Binding-site contacts:
Ligand atom N14 contacts residue ARG211 of chain 1.A at 3.8 Å.
Ligand atom C8 contacts residue TRP489 of chain 1.A at 3.5 Å (hydrophobic).
Ligand atom CL1 contacts residue TYR450 of chain 1.A at 3.9 Å.
Ligand atom C2 contacts residue HIS294 of chain 1.A at 3.3 Å.
Ligand atom C11 contacts residue TYR450 of chain 1.A at 3.7 Å (hydrophobic).
Ligand atom C2 contacts residue ASP354 of chain 1.A at 3.4 Å.
Ligand atom C2 contacts residue TRP489 of chain 1.A at 3.5 Å (hydrophobic).
Ligand atom N6 contacts residue ASP354 of chain 1.A at 2.7 Å (salt-bridge).
Ligand atom N14 contacts residue ASP240 of chain 1.A at 3.1 Å (salt-bridge).
Ligand atom N14 contacts residue ASP354 of chain 1.A at 3.4 Å (salt-bridge).
Ligand atom N1 contacts residue ARG211 of chain 1.A at 3.0 Å (salt-bridge).
Ligand atom C5 contacts residue GLU355 of chain 1.A at 3.8 Å.
Ligand atom C3 contacts residue GLU491 of chain 1.A at 3.9 Å.
Ligand atom CL1 contacts residue LEU453 of chain 1.A at 3.4 Å.
Ligand atom C16 contacts residue ASP354 of chain 1.A at 3.5 Å.
Ligand atom N14 contacts residue HIS294 of chain 1.A at 3.0 Å.
Ligand atom C5 contacts residue ASP354 of chain 1.A at 3.5 Å.
Ligand atom C15 contacts residue ASP354 of chain 1.A at 3.7 Å.
Ligand atom N14 contacts residue ASP290 of chain 1.A at 3.7 Å.
Ligand atom C2 contacts residue ARG211 of chain 1.A at 3.8 Å.
Ligand atom C10 contacts residue TYR450 of chain 1.A at 3.6 Å (hydrophobic).
Ligand atom C9 contacts residue TYR450 of chain 1.A at 3.8 Å (hydrophobic).
Ligand atom C3 contacts residue ARG211 of chain 1.A at 3.8 Å.
Ligand atom C15 contacts residue TRP424 of chain 1.A at 3.6 Å (hydrophobic).
Ligand atom N14 contacts residue TRP489 of chain 1.A at 3.8 Å.
Ligand atom N6 contacts residue TRP489 of chain 1.A at 3.7 Å.
Ligand atom N6 contacts residue GLU355 of chain 1.A at 3.7 Å.
Ligand atom C3 contacts residue TRP489 of chain 1.A at 3.7 Å (hydrophobic).
Ligand atom N13 contacts residue GLU491 of chain 1.A at 2.6 Å (salt-bridge).
Ligand atom N13 contacts residue ARG211 of chain 1.A at 3.6 Å (salt-bridge).
Ligand atom N1 contacts residue TRP489 of chain 1.A at 3.5 Å.
Ligand atom N6 contacts residue HIS294 of chain 1.A at 3.8 Å.
Ligand atom N13 contacts residue TRP489 of chain 1.A at 3.9 Å.
Ligand atom C5 contacts residue TRP489 of chain 1.A at 3.8 Å (hydrophobic).
Ligand atom C16 contacts residue TRP424 of chain 1.A at 3.5 Å (hydrophobic).
Ligand atom C9 contacts residue ASP452 of chain 1.A at 3.4 Å.
Ligand atom N14 contacts residue HIS237 of chain 1.A at 3.6 Å.
Ligand atom C12 contacts residue TRP424 of chain 1.A at 3.5 Å (hydrophobic).
Ligand atom C11 contacts residue TRP424 of chain 1.A at 3.8 Å (hydrophobic).
Ligand atom N1 contacts residue HIS294 of chain 1.A at 3.7 Å.

The protein below binds the small molecule below.
Small molecule (SMILES): CCc1nc(N)nc(N)c1-c1ccc(Cl)cc1

Sequence of chain 2.A:
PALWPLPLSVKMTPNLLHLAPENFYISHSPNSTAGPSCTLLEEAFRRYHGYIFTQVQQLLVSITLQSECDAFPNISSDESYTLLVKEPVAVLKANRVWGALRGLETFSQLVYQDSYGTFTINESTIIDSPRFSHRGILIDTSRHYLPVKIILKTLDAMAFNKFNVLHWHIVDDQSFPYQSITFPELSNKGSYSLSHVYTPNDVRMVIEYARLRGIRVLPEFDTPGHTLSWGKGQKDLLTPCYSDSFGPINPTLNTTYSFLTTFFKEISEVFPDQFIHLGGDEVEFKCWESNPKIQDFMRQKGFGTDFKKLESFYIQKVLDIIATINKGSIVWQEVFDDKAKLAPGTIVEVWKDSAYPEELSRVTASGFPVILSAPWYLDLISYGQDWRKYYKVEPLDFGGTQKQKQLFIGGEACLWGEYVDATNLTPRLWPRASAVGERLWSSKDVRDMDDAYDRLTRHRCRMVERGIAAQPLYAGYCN

Sequence of chain 1.A:
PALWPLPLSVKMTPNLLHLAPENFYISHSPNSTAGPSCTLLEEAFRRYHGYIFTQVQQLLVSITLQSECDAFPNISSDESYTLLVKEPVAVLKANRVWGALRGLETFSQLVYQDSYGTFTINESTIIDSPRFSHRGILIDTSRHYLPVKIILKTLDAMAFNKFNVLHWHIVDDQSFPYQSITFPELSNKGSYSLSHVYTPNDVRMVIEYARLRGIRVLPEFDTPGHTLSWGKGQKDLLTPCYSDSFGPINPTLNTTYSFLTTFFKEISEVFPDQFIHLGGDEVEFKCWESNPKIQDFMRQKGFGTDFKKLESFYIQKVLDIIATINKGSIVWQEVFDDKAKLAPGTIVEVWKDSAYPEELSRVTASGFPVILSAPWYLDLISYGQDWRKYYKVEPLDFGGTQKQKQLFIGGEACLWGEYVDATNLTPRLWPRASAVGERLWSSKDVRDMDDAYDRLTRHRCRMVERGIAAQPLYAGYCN